Binding-site contacts:
Ligand atom C12 contacts residue TYR659 of chain 1.A at 3.6 Å (hydrophobic).
Ligand atom F22 contacts residue GLY654 of chain 1.A at 3.8 Å.
Ligand atom C03 contacts residue ASP658 of chain 1.A at 3.6 Å.
Ligand atom N11 contacts residue ASP658 of chain 1.A at 2.8 Å (salt-bridge).
Ligand atom N14 contacts residue ASP658 of chain 1.A at 2.8 Å (salt-bridge).
Ligand atom F23 contacts residue GLY654 of chain 1.A at 3.0 Å.
Ligand atom C19 contacts residue LEU655 of chain 1.A at 3.8 Å (hydrophobic).
Ligand atom C19 contacts residue LEU699 of chain 1.A at 3.9 Å (hydrophobic).
Ligand atom C20 contacts residue LEU699 of chain 1.A at 3.8 Å (hydrophobic).
Ligand atom C15 contacts residue ILE310 of chain 1.A at 4.0 Å (hydrophobic).
Ligand atom C19 contacts residue ILE266 of chain 1.A at 3.5 Å (hydrophobic).
Ligand atom C09 contacts residue ASP658 of chain 1.A at 3.8 Å.
Ligand atom C03 contacts residue SER306 of chain 1.A at 3.5 Å.
Ligand atom C10 contacts residue TYR659 of chain 1.A at 3.9 Å (hydrophobic).
Ligand atom F23 contacts residue ILE310 of chain 1.A at 3.2 Å.
Ligand atom C15 contacts residue ILE266 of chain 1.A at 4.0 Å (hydrophobic).
Ligand atom F23 contacts residue ASP658 of chain 1.A at 3.4 Å.
Ligand atom C17 contacts residue LEU655 of chain 1.A at 3.8 Å (hydrophobic).
Ligand atom C09 contacts residue PHE662 of chain 1.A at 3.9 Å (hydrophobic).
Ligand atom F22 contacts residue VAL651 of chain 1.A at 3.4 Å.
Ligand atom F23 contacts residue LEU655 of chain 1.A at 3.4 Å.
Ligand atom C01 contacts residue PHE662 of chain 1.A at 3.9 Å (hydrophobic).
Ligand atom C16 contacts residue LEU655 of chain 1.A at 3.6 Å (hydrophobic).
Ligand atom C12 contacts residue ASP658 of chain 1.A at 3.2 Å.
Ligand atom F21 contacts residue VAL651 of chain 1.A at 3.6 Å.
Ligand atom F22 contacts residue LEU655 of chain 1.A at 3.4 Å.
Ligand atom C20 contacts residue ILE266 of chain 1.A at 3.6 Å (hydrophobic).
Ligand atom C15 contacts residue LEU655 of chain 1.A at 3.7 Å (hydrophobic).
Ligand atom C03 contacts residue TYR270 of chain 1.A at 3.8 Å (hydrophobic).
Ligand atom C08 contacts residue TYR659 of chain 1.A at 3.9 Å (hydrophobic).
Ligand atom O13 contacts residue ASP269 of chain 1.A at 3.8 Å.
Ligand atom C20 contacts residue LEU655 of chain 1.A at 3.5 Å (hydrophobic).
Ligand atom C18 contacts residue ILE266 of chain 1.A at 3.9 Å (hydrophobic).
Ligand atom C15 contacts residue ASP658 of chain 1.A at 4.0 Å.
Ligand atom F21 contacts residue ILE262 of chain 1.A at 3.7 Å.
Ligand atom C16 contacts residue ILE310 of chain 1.A at 3.7 Å (hydrophobic).
Ligand atom C04 contacts residue TYR270 of chain 1.A at 4.1 Å (hydrophobic).
Ligand atom C05 contacts residue ASP269 of chain 1.A at 3.7 Å.
Ligand atom N11 contacts residue TYR659 of chain 1.A at 3.8 Å.
Ligand atom O13 contacts residue TYR659 of chain 1.A at 3.6 Å.

Sequence of chain 1.A:
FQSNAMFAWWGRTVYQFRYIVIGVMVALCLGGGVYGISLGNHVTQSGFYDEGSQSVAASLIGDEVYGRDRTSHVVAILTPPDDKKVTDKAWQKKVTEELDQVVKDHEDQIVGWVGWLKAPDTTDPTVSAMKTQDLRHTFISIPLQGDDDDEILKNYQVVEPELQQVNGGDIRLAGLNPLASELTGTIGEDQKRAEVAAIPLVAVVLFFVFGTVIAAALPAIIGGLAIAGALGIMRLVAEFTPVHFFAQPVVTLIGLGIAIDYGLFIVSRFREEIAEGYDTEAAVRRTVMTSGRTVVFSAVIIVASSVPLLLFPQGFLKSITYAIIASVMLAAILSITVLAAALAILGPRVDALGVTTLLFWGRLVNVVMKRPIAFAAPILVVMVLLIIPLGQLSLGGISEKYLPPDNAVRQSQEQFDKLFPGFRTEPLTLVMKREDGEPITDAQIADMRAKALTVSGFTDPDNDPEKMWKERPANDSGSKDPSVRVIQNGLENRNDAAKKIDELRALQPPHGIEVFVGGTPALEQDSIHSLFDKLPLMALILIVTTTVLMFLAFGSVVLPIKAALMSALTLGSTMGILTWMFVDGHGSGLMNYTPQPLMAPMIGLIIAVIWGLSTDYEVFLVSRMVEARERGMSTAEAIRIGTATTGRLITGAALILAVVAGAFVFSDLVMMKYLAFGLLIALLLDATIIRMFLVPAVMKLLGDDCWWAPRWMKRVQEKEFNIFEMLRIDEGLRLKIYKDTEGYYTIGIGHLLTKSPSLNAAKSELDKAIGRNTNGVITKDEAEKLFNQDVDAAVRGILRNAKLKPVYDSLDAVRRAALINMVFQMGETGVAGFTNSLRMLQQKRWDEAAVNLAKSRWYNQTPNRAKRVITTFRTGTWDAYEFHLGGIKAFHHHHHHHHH

The protein below binds the small molecule below.
Small molecule (SMILES): O=C(Nc1ccc(F)c(F)c1F)NC1C2CC3CC(C2)CC1C3